Sequence of chain 1.D:
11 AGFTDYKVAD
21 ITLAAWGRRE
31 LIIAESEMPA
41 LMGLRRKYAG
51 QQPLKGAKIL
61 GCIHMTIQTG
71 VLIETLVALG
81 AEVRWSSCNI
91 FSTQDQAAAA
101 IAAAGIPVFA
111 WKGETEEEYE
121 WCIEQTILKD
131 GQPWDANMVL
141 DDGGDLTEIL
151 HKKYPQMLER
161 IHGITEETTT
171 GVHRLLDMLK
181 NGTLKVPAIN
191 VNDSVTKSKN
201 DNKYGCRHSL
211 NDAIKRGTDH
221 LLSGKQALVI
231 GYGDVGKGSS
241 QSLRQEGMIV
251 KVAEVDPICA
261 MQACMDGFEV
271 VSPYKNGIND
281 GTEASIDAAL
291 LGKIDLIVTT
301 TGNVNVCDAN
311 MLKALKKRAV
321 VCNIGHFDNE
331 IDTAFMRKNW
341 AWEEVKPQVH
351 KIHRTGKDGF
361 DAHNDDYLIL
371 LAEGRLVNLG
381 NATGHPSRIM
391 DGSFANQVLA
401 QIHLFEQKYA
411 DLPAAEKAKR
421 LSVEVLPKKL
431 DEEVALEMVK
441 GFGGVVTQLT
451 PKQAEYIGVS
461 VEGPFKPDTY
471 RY

Binding-site contacts:
Ligand atom C02 contacts residue LEU399 of chain 1.D at 3.8 Å (hydrophobic).
Ligand atom C01 contacts residue TYR48 of chain 1.D at 3.2 Å (hydrophobic).
Ligand atom C02 contacts residue TYR48 of chain 1.D at 3.4 Å (hydrophobic).
Ligand atom O11 contacts residue ALA40 of chain 1.D at 3.6 Å.
Ligand atom C06 contacts residue GLU433 of chain 1.D at 3.5 Å.
Ligand atom C01 contacts residue GLU433 of chain 1.D at 3.6 Å.
Ligand atom O03 contacts residue LYS47 of chain 1.D at 2.9 Å (salt-bridge).
Ligand atom C07 contacts residue GLU437 of chain 1.D at 4.2 Å.
Ligand atom C02 contacts residue GLU433 of chain 1.D at 3.4 Å.
Ligand atom C06 contacts residue LEU44 of chain 1.D at 4.2 Å (hydrophobic).
Ligand atom C05 contacts residue LEU44 of chain 1.D at 4.0 Å (hydrophobic).
Ligand atom C01 contacts residue LEU430 of chain 1.D at 3.4 Å (hydrophobic).
Ligand atom C07 contacts residue GLU433 of chain 1.D at 3.8 Å.
Ligand atom C05 contacts residue GLU433 of chain 1.D at 3.4 Å.
Ligand atom C02 contacts residue LYS47 of chain 1.D at 3.0 Å.
Ligand atom N04 contacts residue LEU430 of chain 1.D at 3.7 Å.
Ligand atom C10 contacts residue LYS47 of chain 1.D at 4.2 Å.
Ligand atom O03 contacts residue TYR48 of chain 1.D at 2.7 Å (h-bond).
Ligand atom C09 contacts residue LEU44 of chain 1.D at 3.6 Å (hydrophobic).
Ligand atom C01 contacts residue LYS47 of chain 1.D at 3.5 Å.
Ligand atom N04 contacts residue LEU399 of chain 1.D at 4.2 Å.
Ligand atom C08 contacts residue LEU44 of chain 1.D at 3.9 Å (hydrophobic).
Ligand atom O03 contacts residue LEU44 of chain 1.D at 3.8 Å.
Ligand atom C07 contacts residue LEU44 of chain 1.D at 4.1 Å (hydrophobic).
Ligand atom C08 contacts residue GLU437 of chain 1.D at 3.6 Å.
Ligand atom N04 contacts residue GLU433 of chain 1.D at 2.5 Å (salt-bridge).
Ligand atom O03 contacts residue LEU399 of chain 1.D at 3.7 Å.
Ligand atom C10 contacts residue LEU44 of chain 1.D at 3.9 Å (hydrophobic).
Ligand atom C12 contacts residue LEU44 of chain 1.D at 3.7 Å (hydrophobic).
Ligand atom C10 contacts residue GLY43 of chain 1.D at 3.6 Å.
Ligand atom C12 contacts residue LYS47 of chain 1.D at 3.8 Å.
Ligand atom O11 contacts residue GLU437 of chain 1.D at 3.5 Å.
Ligand atom N04 contacts residue LYS47 of chain 1.D at 3.8 Å.
Ligand atom O11 contacts residue LEU44 of chain 1.D at 3.5 Å (h-bond).
Ligand atom O11 contacts residue GLY43 of chain 1.D at 3.2 Å.
Ligand atom C08 contacts residue ALA40 of chain 1.D at 3.9 Å (hydrophobic).
Ligand atom C02 contacts residue LEU430 of chain 1.D at 3.9 Å (hydrophobic).
Ligand atom C07 contacts residue VAL434 of chain 1.D at 3.7 Å (hydrophobic).
Ligand atom C06 contacts residue VAL434 of chain 1.D at 3.8 Å (hydrophobic).
Ligand atom C06 contacts residue LEU399 of chain 1.D at 3.8 Å (hydrophobic).

The small molecule below binds the protein below.
Small molecule (SMILES): CC(=O)Nc1cccc(CO)c1